Sequence of chain 1.A:
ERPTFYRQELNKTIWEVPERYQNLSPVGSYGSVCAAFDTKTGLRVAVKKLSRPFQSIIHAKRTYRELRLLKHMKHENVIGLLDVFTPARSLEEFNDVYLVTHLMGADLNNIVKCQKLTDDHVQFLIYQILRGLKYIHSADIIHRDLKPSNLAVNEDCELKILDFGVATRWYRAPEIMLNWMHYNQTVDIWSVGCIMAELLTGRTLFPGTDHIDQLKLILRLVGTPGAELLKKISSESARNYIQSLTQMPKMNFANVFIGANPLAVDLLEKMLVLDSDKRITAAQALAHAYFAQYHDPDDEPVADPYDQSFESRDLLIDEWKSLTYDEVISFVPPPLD

A small-molecule ligand and the protein it binds are described below.
Small molecule (SMILES): Nc1ccc2c(NC3CC3)nc(-c3ccccc3)nc2c1

Binding-site contacts:
Ligand atom NAA contacts residue TRP197 of chain 1.A at 3.8 Å.
Ligand atom CAF contacts residue ILE250 of chain 1.A at 3.8 Å (hydrophobic).
Ligand atom CAO contacts residue LYS249 of chain 1.A at 3.9 Å.
Ligand atom CAG contacts residue ASP294 of chain 1.A at 3.9 Å.
Ligand atom CAI contacts residue LYS249 of chain 1.A at 3.4 Å.
Ligand atom CAJ contacts residue LEU195 of chain 1.A at 3.8 Å (hydrophobic).
Ligand atom C5 contacts residue LEU246 of chain 1.A at 3.9 Å (hydrophobic).
Ligand atom CAO contacts residue ASP294 of chain 1.A at 3.9 Å.
Ligand atom CAP contacts residue TRP197 of chain 1.A at 3.5 Å (hydrophobic).
Ligand atom CAG contacts residue ASP292 of chain 1.A at 3.5 Å.
Ligand atom NAA contacts residue LYS249 of chain 1.A at 3.7 Å.
Ligand atom C4 contacts residue LYS249 of chain 1.A at 3.9 Å.
Ligand atom CAG contacts residue LEU246 of chain 1.A at 3.8 Å (hydrophobic).
Ligand atom CAK contacts residue LEU195 of chain 1.A at 3.1 Å (hydrophobic).
Ligand atom CAH contacts residue SER293 of chain 1.A at 3.9 Å.
Ligand atom CAF contacts residue SER251 of chain 1.A at 4.0 Å.
Ligand atom CAH contacts residue LEU246 of chain 1.A at 3.3 Å (hydrophobic).
Ligand atom C4 contacts residue TRP197 of chain 1.A at 3.6 Å (hydrophobic).
Ligand atom CAD contacts residue SER252 of chain 1.A at 3.8 Å.
Ligand atom CAG contacts residue SER293 of chain 1.A at 3.9 Å.
Ligand atom CAD contacts residue SER251 of chain 1.A at 3.6 Å.
Ligand atom CAU contacts residue LEU246 of chain 1.A at 3.6 Å (hydrophobic).
Ligand atom CAE contacts residue LEU195 of chain 1.A at 3.9 Å (hydrophobic).
Ligand atom CAO contacts residue TRP197 of chain 1.A at 3.6 Å (hydrophobic).
Ligand atom C5 contacts residue TRP197 of chain 1.A at 3.9 Å (hydrophobic).
Ligand atom CAP contacts residue ILE250 of chain 1.A at 3.8 Å (hydrophobic).
Ligand atom C2 contacts residue TRP197 of chain 1.A at 3.5 Å (hydrophobic).
Ligand atom C6 contacts residue GLU192 of chain 1.A at 4.0 Å.
Ligand atom CAD contacts residue TRP197 of chain 1.A at 3.6 Å (hydrophobic).
Ligand atom CAI contacts residue TRP197 of chain 1.A at 3.3 Å (hydrophobic).
Ligand atom CAE contacts residue TRP197 of chain 1.A at 3.6 Å (hydrophobic).
Ligand atom N3 contacts residue LYS249 of chain 1.A at 3.8 Å.
Ligand atom CAF contacts residue TRP197 of chain 1.A at 3.1 Å (hydrophobic).
Ligand atom CAJ contacts residue LEU291 of chain 1.A at 3.9 Å (hydrophobic).
Ligand atom CAB contacts residue SER252 of chain 1.A at 3.5 Å.
Ligand atom N3 contacts residue TRP197 of chain 1.A at 3.4 Å.
Ligand atom NAN contacts residue GLU192 of chain 1.A at 3.7 Å.
Ligand atom CAC contacts residue LEU195 of chain 1.A at 3.4 Å (hydrophobic).
Ligand atom NAA contacts residue ASP294 of chain 1.A at 3.0 Å (salt-bridge).
Ligand atom CAC contacts residue ALA255 of chain 1.A at 3.8 Å (hydrophobic).